Sequence of chain 10.C:
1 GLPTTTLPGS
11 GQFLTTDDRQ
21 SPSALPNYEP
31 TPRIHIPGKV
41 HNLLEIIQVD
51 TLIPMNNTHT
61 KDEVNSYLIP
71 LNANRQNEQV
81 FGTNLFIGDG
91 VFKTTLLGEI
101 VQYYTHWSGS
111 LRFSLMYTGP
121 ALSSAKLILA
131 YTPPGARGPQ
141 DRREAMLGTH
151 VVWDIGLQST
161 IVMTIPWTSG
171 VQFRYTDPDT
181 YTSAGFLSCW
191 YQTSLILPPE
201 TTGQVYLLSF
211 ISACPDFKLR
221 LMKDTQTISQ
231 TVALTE

Sequence of chain 9.A:
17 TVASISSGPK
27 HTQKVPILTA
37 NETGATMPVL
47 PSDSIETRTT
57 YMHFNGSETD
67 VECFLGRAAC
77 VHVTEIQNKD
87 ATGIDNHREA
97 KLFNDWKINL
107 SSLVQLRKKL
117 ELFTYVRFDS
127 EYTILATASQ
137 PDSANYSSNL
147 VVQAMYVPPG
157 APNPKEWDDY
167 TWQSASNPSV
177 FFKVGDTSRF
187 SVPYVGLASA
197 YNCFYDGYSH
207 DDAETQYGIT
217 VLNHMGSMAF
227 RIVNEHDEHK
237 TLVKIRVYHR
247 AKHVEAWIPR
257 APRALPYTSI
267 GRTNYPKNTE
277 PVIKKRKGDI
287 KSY

A small-molecule ligand and the protein it binds are described below.
Small molecule (SMILES): Cc1cc(CCCCCCCOc2ccc(C3=N[C@@H](C)CO3)cc2Cl)on1

Sequence of chain 9.C:
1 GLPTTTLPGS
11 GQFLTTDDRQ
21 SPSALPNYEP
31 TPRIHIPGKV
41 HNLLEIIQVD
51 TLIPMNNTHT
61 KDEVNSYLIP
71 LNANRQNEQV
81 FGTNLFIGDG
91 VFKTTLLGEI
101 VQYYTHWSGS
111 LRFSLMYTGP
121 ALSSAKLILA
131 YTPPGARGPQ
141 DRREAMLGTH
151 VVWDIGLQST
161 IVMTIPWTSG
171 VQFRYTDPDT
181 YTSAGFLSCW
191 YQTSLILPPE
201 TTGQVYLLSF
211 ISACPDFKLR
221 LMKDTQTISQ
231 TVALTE

Binding-site contacts:
Ligand atom N2 contacts residue ALA24 of chain 9.C at 3.1 Å.
Ligand atom C31 contacts residue VAL176 of chain 9.A at 3.3 Å (hydrophobic).
Ligand atom C2C contacts residue VAL188 of chain 9.A at 2.8 Å (hydrophobic).
Ligand atom C2B contacts residue TYR197 of chain 9.A at 3.3 Å (hydrophobic).
Ligand atom C3B contacts residue LEU106 of chain 9.A at 3.8 Å (hydrophobic).
Ligand atom C4 contacts residue PHE186 of chain 9.A at 3.7 Å (hydrophobic).
Ligand atom C5C contacts residue ILE104 of chain 9.A at 4.0 Å (hydrophobic).
Ligand atom O1 contacts residue TYR152 of chain 9.A at 3.9 Å.
Ligand atom C5 contacts residue TYR152 of chain 9.A at 3.6 Å (hydrophobic).
Ligand atom C5A contacts residue CYS199 of chain 9.A at 3.9 Å (hydrophobic).
Ligand atom C4B contacts residue LEU106 of chain 9.A at 3.7 Å (hydrophobic).
Ligand atom C5C contacts residue TYR128 of chain 9.A at 3.7 Å (hydrophobic).
Ligand atom C3C contacts residue VAL188 of chain 9.A at 3.3 Å (hydrophobic).
Ligand atom C31 contacts residue ALA150 of chain 9.A at 3.5 Å (hydrophobic).
Ligand atom C31 contacts residue SER175 of chain 9.A at 3.5 Å.
Ligand atom C3C contacts residue TYR128 of chain 9.A at 3.6 Å (hydrophobic).
Ligand atom CM1 contacts residue CYS199 of chain 9.A at 3.8 Å (hydrophobic).
Ligand atom C7C contacts residue TYR128 of chain 9.A at 3.5 Å (hydrophobic).
Ligand atom C6C contacts residue VAL191 of chain 9.A at 3.3 Å (hydrophobic).
Ligand atom O1A contacts residue VAL122 of chain 9.A at 4.0 Å.
Ligand atom CL1 contacts residue ASN105 of chain 9.A at 3.3 Å.
Ligand atom C1C contacts residue TYR152 of chain 9.A at 3.9 Å (hydrophobic).
Ligand atom N2 contacts residue PHE186 of chain 9.A at 4.0 Å.
Ligand atom C4C contacts residue TYR152 of chain 9.A at 3.9 Å (hydrophobic).
Ligand atom C3B contacts residue TYR197 of chain 9.A at 3.3 Å (hydrophobic).
Ligand atom C3 contacts residue PRO174 of chain 9.A at 3.7 Å (hydrophobic).
Ligand atom C5A contacts residue VAL122 of chain 9.A at 3.9 Å (hydrophobic).
Ligand atom C31 contacts residue PRO174 of chain 9.A at 3.3 Å (hydrophobic).
Ligand atom O1 contacts residue VAL188 of chain 9.A at 3.8 Å.
Ligand atom N3A contacts residue ASN219 of chain 9.A at 3.4 Å (h-bond).
Ligand atom O1 contacts residue ALA24 of chain 9.C at 3.4 Å.
Ligand atom CL1 contacts residue ILE104 of chain 9.A at 3.6 Å.
Ligand atom O1 contacts residue PHE186 of chain 9.A at 3.8 Å.
Ligand atom O1B contacts residue MET221 of chain 9.A at 3.8 Å.
Ligand atom C5 contacts residue PHE186 of chain 9.A at 3.7 Å (hydrophobic).
Ligand atom N2 contacts residue PRO174 of chain 9.A at 3.7 Å.
Ligand atom CL1 contacts residue MET221 of chain 9.A at 3.8 Å.
Ligand atom C4 contacts residue TYR152 of chain 9.A at 3.7 Å (hydrophobic).
Ligand atom C3 contacts residue PHE186 of chain 9.A at 3.9 Å (hydrophobic).
Ligand atom C4A contacts residue ASN198 of chain 9.A at 3.9 Å.